Sequence of chain 1.H:
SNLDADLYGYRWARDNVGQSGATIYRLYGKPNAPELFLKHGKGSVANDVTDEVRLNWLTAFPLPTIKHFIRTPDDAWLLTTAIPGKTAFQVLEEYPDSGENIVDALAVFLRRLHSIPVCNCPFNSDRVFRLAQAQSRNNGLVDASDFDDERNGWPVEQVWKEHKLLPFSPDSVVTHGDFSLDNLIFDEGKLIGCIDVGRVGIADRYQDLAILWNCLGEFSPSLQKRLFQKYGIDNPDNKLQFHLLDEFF

Binding-site contacts:
Ligand atom N2 contacts residue ASP269 of chain 1.H at 2.8 Å (salt-bridge).
Ligand atom C15 contacts residue ASP168 of chain 1.H at 3.6 Å.
Ligand atom N3 contacts residue ASP166 of chain 1.H at 2.9 Å (salt-bridge).
Ligand atom O11 contacts residue ASP168 of chain 1.H at 3.4 Å (salt-bridge).
Ligand atom O10 contacts residue ASP166 of chain 1.H at 3.9 Å.
Ligand atom N2 contacts residue PHE272 of chain 1.H at 2.9 Å (h-bond).
Ligand atom C5 contacts residue PHE272 of chain 1.H at 3.8 Å (hydrophobic).
Ligand atom C8 contacts residue ASP166 of chain 1.H at 3.6 Å.
Ligand atom O8 contacts residue PHE272 of chain 1.H at 3.9 Å.
Ligand atom N3 contacts residue GLU270 of chain 1.H at 2.7 Å (salt-bridge).
Ligand atom C15 contacts residue ASN235 of chain 1.H at 3.6 Å.
Ligand atom C12 contacts residue ASP166 of chain 1.H at 3.9 Å.
Ligand atom C18 contacts residue GLU239 of chain 1.H at 3.2 Å.
Ligand atom C10 contacts residue ASP166 of chain 1.H at 3.4 Å.
Ligand atom N3 contacts residue PHE167 of chain 1.H at 3.9 Å.
Ligand atom C11 contacts residue ASP269 of chain 1.H at 3.3 Å.
Ligand atom N4 contacts residue ASP168 of chain 1.H at 3.9 Å.
Ligand atom C7 contacts residue GLU270 of chain 1.H at 3.6 Å.
Ligand atom O7 contacts residue ASP199 of chain 1.H at 2.6 Å (salt-bridge).
Ligand atom O14 contacts residue ASN235 of chain 1.H at 3.4 Å (h-bond).
Ligand atom C17 contacts residue GLU239 of chain 1.H at 3.9 Å.
Ligand atom C7 contacts residue ASP166 of chain 1.H at 3.6 Å.
Ligand atom C3 contacts residue ASP199 of chain 1.H at 3.4 Å.
Ligand atom O14 contacts residue GLU239 of chain 1.H at 2.7 Å (salt-bridge).
Ligand atom C6 contacts residue PHE272 of chain 1.H at 3.3 Å (hydrophobic).
Ligand atom C4 contacts residue GLY35 of chain 1.H at 4.0 Å.
Ligand atom O15 contacts residue CYS236 of chain 1.H at 3.9 Å.
Ligand atom O13 contacts residue ASP168 of chain 1.H at 2.8 Å (salt-bridge).
Ligand atom N3 contacts residue ASP168 of chain 1.H at 2.9 Å (salt-bridge).
Ligand atom O14 contacts residue CYS236 of chain 1.H at 3.4 Å.
Ligand atom C18 contacts residue CYS236 of chain 1.H at 3.8 Å (hydrophobic).
Ligand atom O13 contacts residue PHE167 of chain 1.H at 3.9 Å.
Ligand atom O5 contacts residue ASP166 of chain 1.H at 3.8 Å.
Ligand atom C9 contacts residue ASP166 of chain 1.H at 3.9 Å.
Ligand atom N1 contacts residue PHE272 of chain 1.H at 3.0 Å (h-bond).
Ligand atom C12 contacts residue ASP269 of chain 1.H at 3.5 Å.
Ligand atom C7 contacts residue ASP168 of chain 1.H at 3.8 Å.
Ligand atom C12 contacts residue GLU270 of chain 1.H at 3.4 Å.
Ligand atom C16 contacts residue GLU239 of chain 1.H at 3.3 Å.
Ligand atom C14 contacts residue ASP168 of chain 1.H at 3.6 Å.

This protein binds this small molecule.
Small molecule (SMILES): NC[C@H]1O[C@H](O[C@H]2[C@H](O)[C@@H](O[C@H]3O[C@H](CO)[C@@H](O)[C@H](N)[C@H]3O)[C@H](N)C[C@@H]2N)[C@H](O)[C@@H](O)[C@@H]1O